This small molecule binds to this protein.
Small molecule (SMILES): C=CC[C@@H]1/C=C(\C)C[C@H](C)C[C@H](OC)[C@H]2O[C@@](O)(C(=O)C(=O)N3CCCC[C@H]3C(=O)O[C@H](/C(C)=C/[C@@H]3CC[C@@H](O)[C@H](OC)C3)[C@H](C)[C@@H](O)C/C1=N/NC(C)=O)[C@H](C)C[C@@H]2OC

Sequence of chain 1.B:
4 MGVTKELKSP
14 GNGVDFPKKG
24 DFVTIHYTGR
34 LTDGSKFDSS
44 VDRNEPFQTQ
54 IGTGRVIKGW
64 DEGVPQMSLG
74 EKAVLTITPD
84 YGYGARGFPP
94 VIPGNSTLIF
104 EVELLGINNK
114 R

Binding-site contacts:
Ligand atom C7 contacts residue TYR86 of chain 1.B at 3.8 Å (hydrophobic).
Ligand atom O11 contacts residue ASP41 of chain 1.B at 3.1 Å (salt-bridge).
Ligand atom O5 contacts residue ILE60 of chain 1.B at 2.9 Å (h-bond).
Ligand atom C10 contacts residue TYR86 of chain 1.B at 3.5 Å (hydrophobic).
Ligand atom C37 contacts residue PHE40 of chain 1.B at 3.9 Å (hydrophobic).
Ligand atom C30 contacts residue ASP41 of chain 1.B at 3.8 Å.
Ligand atom C11 contacts residue TYR86 of chain 1.B at 3.5 Å (hydrophobic).
Ligand atom C15 contacts residue TRP63 of chain 1.B at 3.6 Å (hydrophobic).
Ligand atom N1 contacts residue TYR86 of chain 1.B at 3.7 Å.
Ligand atom O4 contacts residue PHE103 of chain 1.B at 3.6 Å.
Ligand atom C36 contacts residue ASP41 of chain 1.B at 3.4 Å.
Ligand atom O11 contacts residue PHE103 of chain 1.B at 3.9 Å.
Ligand atom C26 contacts residue PHE50 of chain 1.B at 3.9 Å (hydrophobic).
Ligand atom O10 contacts residue ASP41 of chain 1.B at 2.8 Å (salt-bridge).
Ligand atom O5 contacts residue TYR86 of chain 1.B at 3.8 Å.
Ligand atom C15 contacts residue PHE50 of chain 1.B at 3.7 Å (hydrophobic).
Ligand atom O11 contacts residue TYR30 of chain 1.B at 3.5 Å.
Ligand atom C44 contacts residue PHE50 of chain 1.B at 3.8 Å (hydrophobic).
Ligand atom C3 contacts residue GLY85 of chain 1.B at 3.4 Å.
Ligand atom C32 contacts residue PHE91 of chain 1.B at 3.9 Å (hydrophobic).
Ligand atom C14 contacts residue TYR30 of chain 1.B at 3.7 Å (hydrophobic).
Ligand atom O5 contacts residue VAL59 of chain 1.B at 3.1 Å.
Ligand atom C16 contacts residue TRP63 of chain 1.B at 3.4 Å (hydrophobic).
Ligand atom C3 contacts residue TYR86 of chain 1.B at 3.8 Å (hydrophobic).
Ligand atom C8 contacts residue PHE91 of chain 1.B at 3.5 Å (hydrophobic).
Ligand atom C9 contacts residue ARG58 of chain 1.B at 3.9 Å.
Ligand atom C37 contacts residue ASP41 of chain 1.B at 3.6 Å.
Ligand atom C8 contacts residue TYR86 of chain 1.B at 3.5 Å (hydrophobic).
Ligand atom O3 contacts residue TYR86 of chain 1.B at 3.7 Å.
Ligand atom C29 contacts residue ASP41 of chain 1.B at 3.6 Å.
Ligand atom C13 contacts residue TYR30 of chain 1.B at 3.8 Å (hydrophobic).
Ligand atom C14 contacts residue TRP63 of chain 1.B at 3.9 Å (hydrophobic).
Ligand atom C12 contacts residue TYR86 of chain 1.B at 3.3 Å (hydrophobic).
Ligand atom O4 contacts residue TYR86 of chain 1.B at 2.6 Å (h-bond).
Ligand atom C35 contacts residue ILE95 of chain 1.B at 3.6 Å (hydrophobic).
Ligand atom C15 contacts residue VAL59 of chain 1.B at 3.8 Å (hydrophobic).
Ligand atom O11 contacts residue PHE40 of chain 1.B at 3.4 Å.
Ligand atom O9 contacts residue ASP41 of chain 1.B at 3.2 Å (salt-bridge).
Ligand atom O6 contacts residue ARG58 of chain 1.B at 2.9 Å (salt-bridge).
Ligand atom C14 contacts residue PHE50 of chain 1.B at 3.8 Å (hydrophobic).